Sequence of chain 1.C:
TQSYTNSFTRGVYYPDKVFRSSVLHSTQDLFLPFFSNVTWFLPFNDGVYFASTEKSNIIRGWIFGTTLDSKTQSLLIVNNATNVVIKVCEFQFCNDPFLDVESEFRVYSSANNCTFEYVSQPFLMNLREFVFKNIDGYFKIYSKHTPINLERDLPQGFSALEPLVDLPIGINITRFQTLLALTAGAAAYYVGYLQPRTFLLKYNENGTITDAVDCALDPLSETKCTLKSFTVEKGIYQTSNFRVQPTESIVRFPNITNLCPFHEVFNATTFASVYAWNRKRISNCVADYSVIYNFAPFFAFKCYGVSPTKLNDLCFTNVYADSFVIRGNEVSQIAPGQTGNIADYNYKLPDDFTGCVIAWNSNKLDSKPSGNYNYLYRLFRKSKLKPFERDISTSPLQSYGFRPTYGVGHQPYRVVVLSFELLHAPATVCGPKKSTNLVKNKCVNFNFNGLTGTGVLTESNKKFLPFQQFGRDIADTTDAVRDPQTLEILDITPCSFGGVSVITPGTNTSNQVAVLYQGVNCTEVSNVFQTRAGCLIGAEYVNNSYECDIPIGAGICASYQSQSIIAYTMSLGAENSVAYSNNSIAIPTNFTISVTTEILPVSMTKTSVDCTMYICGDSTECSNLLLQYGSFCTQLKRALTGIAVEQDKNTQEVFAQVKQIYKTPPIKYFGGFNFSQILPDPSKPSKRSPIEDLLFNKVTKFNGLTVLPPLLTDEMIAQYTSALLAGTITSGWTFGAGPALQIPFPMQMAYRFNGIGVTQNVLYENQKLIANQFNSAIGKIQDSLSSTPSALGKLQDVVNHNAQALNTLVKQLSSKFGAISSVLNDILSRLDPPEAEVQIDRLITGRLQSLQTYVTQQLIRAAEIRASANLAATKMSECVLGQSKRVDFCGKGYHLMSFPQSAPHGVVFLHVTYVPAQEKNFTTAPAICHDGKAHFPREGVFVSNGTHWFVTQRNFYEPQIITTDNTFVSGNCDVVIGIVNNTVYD

Binding-site contacts:
Ligand atom C8 contacts residue GLU1067 of chain 1.C at 3.7 Å.
Ligand atom N2 contacts residue ASN1069 of chain 1.C at 3.0 Å (h-bond).
Ligand atom C7 contacts residue ASN1069 of chain 1.C at 3.8 Å.
Ligand atom C4 contacts residue ASN1069 of chain 1.C at 4.2 Å.
Ligand atom O7 contacts residue ASN1069 of chain 1.C at 3.9 Å.
Ligand atom C8 contacts residue LYS1068 of chain 1.C at 4.4 Å.
Ligand atom C2 contacts residue ASN1069 of chain 1.C at 2.5 Å.
Ligand atom C1 contacts residue ASN1069 of chain 1.C at 1.4 Å.
Ligand atom C5 contacts residue ALA701 of chain 1.C at 4.1 Å (hydrophobic).
Ligand atom C3 contacts residue ASN1069 of chain 1.C at 3.9 Å.
Ligand atom C6 contacts residue ALA701 of chain 1.C at 4.2 Å (hydrophobic).
Ligand atom C1 contacts residue GLN890 of chain 1.B at 4.2 Å.
Ligand atom O4 contacts residue ALA701 of chain 1.C at 4.5 Å.
Ligand atom C5 contacts residue ASN1069 of chain 1.C at 3.6 Å.
Ligand atom O5 contacts residue ASN1069 of chain 1.C at 2.3 Å (h-bond).

Sequence of chain 1.B:
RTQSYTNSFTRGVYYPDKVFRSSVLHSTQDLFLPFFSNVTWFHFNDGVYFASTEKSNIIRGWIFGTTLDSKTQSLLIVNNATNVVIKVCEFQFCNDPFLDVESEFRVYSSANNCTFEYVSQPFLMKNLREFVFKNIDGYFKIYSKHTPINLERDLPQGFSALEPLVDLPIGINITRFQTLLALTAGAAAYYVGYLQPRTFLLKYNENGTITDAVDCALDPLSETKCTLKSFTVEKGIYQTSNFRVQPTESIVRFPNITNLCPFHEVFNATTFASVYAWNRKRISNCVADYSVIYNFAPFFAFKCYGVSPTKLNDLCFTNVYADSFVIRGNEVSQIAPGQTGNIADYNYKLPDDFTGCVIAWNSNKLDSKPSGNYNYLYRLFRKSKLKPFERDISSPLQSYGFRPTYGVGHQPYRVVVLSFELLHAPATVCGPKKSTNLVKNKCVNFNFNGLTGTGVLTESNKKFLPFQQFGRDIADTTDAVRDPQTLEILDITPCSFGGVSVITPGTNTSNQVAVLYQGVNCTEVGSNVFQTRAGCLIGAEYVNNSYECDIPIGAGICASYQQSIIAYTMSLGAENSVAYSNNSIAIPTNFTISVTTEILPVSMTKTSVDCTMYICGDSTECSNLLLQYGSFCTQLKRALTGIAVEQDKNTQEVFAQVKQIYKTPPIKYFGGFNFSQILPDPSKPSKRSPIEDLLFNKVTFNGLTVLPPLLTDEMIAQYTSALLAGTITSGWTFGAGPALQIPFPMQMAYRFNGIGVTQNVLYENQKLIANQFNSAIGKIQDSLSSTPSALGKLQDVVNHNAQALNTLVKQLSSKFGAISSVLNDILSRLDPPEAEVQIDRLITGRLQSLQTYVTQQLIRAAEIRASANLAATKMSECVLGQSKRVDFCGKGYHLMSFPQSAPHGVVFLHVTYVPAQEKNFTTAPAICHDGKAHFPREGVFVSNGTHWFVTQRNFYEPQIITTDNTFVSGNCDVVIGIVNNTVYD

This protein binds this small molecule.
Small molecule (SMILES): CC(=O)N[C@@H]1[C@@H](O)[C@H](O)[C@@H](CO)O[C@H]1O